Sequence of chain 1.A:
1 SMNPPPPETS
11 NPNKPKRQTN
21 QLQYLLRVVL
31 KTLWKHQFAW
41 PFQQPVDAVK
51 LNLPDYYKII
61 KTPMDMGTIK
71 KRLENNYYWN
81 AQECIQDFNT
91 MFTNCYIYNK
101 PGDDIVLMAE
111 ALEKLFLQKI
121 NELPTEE

Binding-site contacts:
Ligand atom N1 contacts residue ILE105 of chain 1.A at 4.0 Å.
Ligand atom O6 contacts residue TYR98 of chain 1.A at 4.0 Å.
Ligand atom CAN contacts residue ILE105 of chain 1.A at 4.0 Å (hydrophobic).
Ligand atom C2 contacts residue ASN99 of chain 1.A at 3.6 Å.
Ligand atom CAS contacts residue TRP40 of chain 1.A at 3.5 Å (hydrophobic).
Ligand atom CAL contacts residue ILE105 of chain 1.A at 4.2 Å (hydrophobic).
Ligand atom C8 contacts residue LEU51 of chain 1.A at 4.2 Å (hydrophobic).
Ligand atom N1 contacts residue ASN99 of chain 1.A at 2.8 Å (h-bond).
Ligand atom N7 contacts residue PRO41 of chain 1.A at 4.0 Å.
Ligand atom O2 contacts residue ASN99 of chain 1.A at 3.5 Å (h-bond).
Ligand atom O6 contacts residue TYR56 of chain 1.A at 3.9 Å.
Ligand atom C2 contacts residue LEU53 of chain 1.A at 4.0 Å (hydrophobic).
Ligand atom C8 contacts residue PRO41 of chain 1.A at 3.3 Å (hydrophobic).
Ligand atom CAT contacts residue PRO41 of chain 1.A at 4.2 Å (hydrophobic).
Ligand atom CAP contacts residue ILE105 of chain 1.A at 3.9 Å (hydrophobic).
Ligand atom CAR contacts residue MET108 of chain 1.A at 4.0 Å (hydrophobic).
Ligand atom N9 contacts residue ILE105 of chain 1.A at 4.1 Å.
Ligand atom C6 contacts residue ASN99 of chain 1.A at 3.6 Å.
Ligand atom O2 contacts residue LEU53 of chain 1.A at 4.1 Å.
Ligand atom CAS contacts residue ILE105 of chain 1.A at 4.0 Å (hydrophobic).
Ligand atom CAT contacts residue ILE105 of chain 1.A at 4.0 Å (hydrophobic).
Ligand atom C8 contacts residue VAL46 of chain 1.A at 4.1 Å (hydrophobic).
Ligand atom N3 contacts residue LEU53 of chain 1.A at 4.0 Å.
Ligand atom CAS contacts residue PRO41 of chain 1.A at 3.8 Å (hydrophobic).
Ligand atom CAR contacts residue ILE105 of chain 1.A at 4.0 Å (hydrophobic).
Ligand atom CAQ contacts residue ILE105 of chain 1.A at 3.8 Å (hydrophobic).
Ligand atom C4 contacts residue ILE105 of chain 1.A at 4.0 Å (hydrophobic).
Ligand atom CAN contacts residue PHE42 of chain 1.A at 3.4 Å (hydrophobic).
Ligand atom C5 contacts residue ILE105 of chain 1.A at 3.8 Å (hydrophobic).
Ligand atom O6 contacts residue ASN99 of chain 1.A at 2.8 Å (h-bond).
Ligand atom CAM contacts residue VAL46 of chain 1.A at 3.3 Å (hydrophobic).
Ligand atom CAN contacts residue PRO41 of chain 1.A at 4.2 Å (hydrophobic).
Ligand atom N1 contacts residue TYR98 of chain 1.A at 4.1 Å.
Ligand atom C6 contacts residue ILE105 of chain 1.A at 3.9 Å (hydrophobic).
Ligand atom C8 contacts residue ILE105 of chain 1.A at 4.2 Å (hydrophobic).
Ligand atom CAM contacts residue PRO41 of chain 1.A at 4.0 Å (hydrophobic).
Ligand atom N9 contacts residue PRO41 of chain 1.A at 4.0 Å.
Ligand atom N7 contacts residue ILE105 of chain 1.A at 4.2 Å.
Ligand atom N7 contacts residue VAL46 of chain 1.A at 3.6 Å.
Ligand atom N9 contacts residue LEU51 of chain 1.A at 3.6 Å.

The protein below binds the small molecule below.
Small molecule (SMILES): CCn1cnc2c1c(=O)[nH]c(=O)n2Cc1ccccc1